Sequence of chain 1.A:
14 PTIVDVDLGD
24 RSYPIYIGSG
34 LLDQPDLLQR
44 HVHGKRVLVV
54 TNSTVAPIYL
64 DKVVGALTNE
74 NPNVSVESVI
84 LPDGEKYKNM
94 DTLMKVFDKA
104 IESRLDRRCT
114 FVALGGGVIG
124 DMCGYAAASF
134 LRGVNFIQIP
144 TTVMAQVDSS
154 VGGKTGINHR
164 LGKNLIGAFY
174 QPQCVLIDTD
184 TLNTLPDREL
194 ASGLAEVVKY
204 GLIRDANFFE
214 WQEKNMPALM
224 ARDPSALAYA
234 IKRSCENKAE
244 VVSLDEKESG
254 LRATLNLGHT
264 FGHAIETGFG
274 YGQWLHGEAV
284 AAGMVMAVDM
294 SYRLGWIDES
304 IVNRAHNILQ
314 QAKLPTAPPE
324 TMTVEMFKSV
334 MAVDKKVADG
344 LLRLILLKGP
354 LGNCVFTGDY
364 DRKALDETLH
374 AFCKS

This protein binds this small molecule.
Small molecule (SMILES): NCC(=O)O

Binding-site contacts:
Ligand atom C contacts residue LYS157 of chain 1.A at 3.5 Å.
Ligand atom CA contacts residue ASN259 of chain 1.A at 4.2 Å.
Ligand atom C contacts residue NAD1 of chain 1.H at 4.0 Å.
Ligand atom CA contacts residue PO41 of chain 1.F at 3.7 Å.
Ligand atom C contacts residue LYS241 of chain 1.A at 4.2 Å.
Ligand atom O contacts residue LYS241 of chain 1.A at 3.1 Å (salt-bridge).
Ligand atom C contacts residue ARG255 of chain 1.A at 3.6 Å.
Ligand atom O contacts residue ASP151 of chain 1.A at 4.4 Å.
Ligand atom O contacts residue LEU258 of chain 1.A at 4.0 Å.
Ligand atom O contacts residue NAD1 of chain 1.H at 3.2 Å (h-bond).
Ligand atom OXT contacts residue GLU251 of chain 1.A at 4.2 Å.
Ligand atom N contacts residue LYS241 of chain 1.A at 4.0 Å.
Ligand atom N contacts residue NAD1 of chain 1.H at 3.2 Å.
Ligand atom CA contacts residue NAD1 of chain 1.H at 4.1 Å.
Ligand atom CA contacts residue LYS157 of chain 1.A at 4.1 Å.
Ligand atom O contacts residue LYS157 of chain 1.A at 3.7 Å.
Ligand atom OXT contacts residue LYS157 of chain 1.A at 2.8 Å (salt-bridge).
Ligand atom OXT contacts residue ARG255 of chain 1.A at 3.0 Å (salt-bridge).
Ligand atom CA contacts residue LEU258 of chain 1.A at 4.3 Å (hydrophobic).
Ligand atom C contacts residue LEU258 of chain 1.A at 4.0 Å (hydrophobic).
Ligand atom CA contacts residue PO41 of chain 1.E at 3.7 Å.
Ligand atom N contacts residue PO41 of chain 1.E at 4.4 Å.
Ligand atom OXT contacts residue LEU258 of chain 1.A at 3.8 Å.
Ligand atom O contacts residue ARG255 of chain 1.A at 2.8 Å (salt-bridge).
Ligand atom N contacts residue ASP151 of chain 1.A at 3.6 Å.
Ligand atom N contacts residue PO41 of chain 1.F at 3.4 Å (h-bond).